Binding-site contacts:
Ligand atom O28 contacts residue GLY38 of chain 2.A at 2.5 Å (h-bond).
Ligand atom O32 contacts residue GLN196 of chain 2.A at 3.6 Å.
Ligand atom N19 contacts residue GLY38 of chain 2.A at 3.8 Å.
Ligand atom C7 contacts residue ASP177 of chain 2.A at 3.6 Å.
Ligand atom O32 contacts residue ASP195 of chain 2.A at 2.5 Å (salt-bridge).
Ligand atom O23 contacts residue ASP40 of chain 2.A at 2.6 Å (salt-bridge).
Ligand atom N16 contacts residue GLN174 of chain 2.A at 2.8 Å (h-bond).
Ligand atom C4 contacts residue GLY193 of chain 2.A at 3.6 Å.
Ligand atom C12 contacts residue ASP177 of chain 2.A at 3.3 Å.
Ligand atom C17 contacts residue GLN196 of chain 2.A at 3.3 Å.
Ligand atom O23 contacts residue ALA39 of chain 2.A at 2.7 Å.
Ligand atom C15 contacts residue GLN196 of chain 2.A at 3.2 Å.
Ligand atom C1 contacts residue ASP195 of chain 2.A at 3.6 Å.
Ligand atom O29 contacts residue GLY49 of chain 2.A at 3.5 Å (h-bond).
Ligand atom C8 contacts residue LEU70 of chain 2.A at 3.8 Å (hydrophobic).
Ligand atom O32 contacts residue GLY193 of chain 2.A at 3.5 Å (h-bond).
Ligand atom O31 contacts residue HIS50 of chain 2.A at 3.6 Å.
Ligand atom C7 contacts residue LEU70 of chain 2.A at 3.2 Å (hydrophobic).
Ligand atom N5 contacts residue GLY38 of chain 2.A at 3.6 Å.
Ligand atom C3 contacts residue ASP195 of chain 2.A at 3.8 Å.
Ligand atom O13 contacts residue ASP177 of chain 2.A at 2.7 Å (salt-bridge).
Ligand atom O18 contacts residue GLN196 of chain 2.A at 3.2 Å (h-bond).
Ligand atom N16 contacts residue ASP80 of chain 2.A at 3.0 Å (salt-bridge).
Ligand atom O64 contacts residue HIS50 of chain 2.A at 3.0 Å (h-bond).
Ligand atom O13 contacts residue TYR36 of chain 2.A at 3.1 Å (h-bond).
Ligand atom C12 contacts residue TYR36 of chain 2.A at 3.8 Å (hydrophobic).
Ligand atom N16 contacts residue GLN196 of chain 2.A at 3.0 Å (h-bond).
Ligand atom N16 contacts residue ASN199 of chain 2.A at 3.7 Å.
Ligand atom O13 contacts residue LEU70 of chain 2.A at 3.5 Å.
Ligand atom C30 contacts residue HIS50 of chain 2.A at 3.4 Å.
Ligand atom N16 contacts residue TYR170 of chain 2.A at 3.1 Å (h-bond).
Ligand atom C11 contacts residue TYR36 of chain 2.A at 3.8 Å (hydrophobic).
Ligand atom C12 contacts residue GLN174 of chain 2.A at 3.7 Å.
Ligand atom C3 contacts residue GLY193 of chain 2.A at 3.5 Å.
Ligand atom O22 contacts residue HIS50 of chain 2.A at 3.5 Å (h-bond).
Ligand atom C10 contacts residue GLN174 of chain 2.A at 2.8 Å.
Ligand atom O18 contacts residue ASP80 of chain 2.A at 3.0 Å (salt-bridge).
Ligand atom C8 contacts residue THR75 of chain 2.A at 3.8 Å.
Ligand atom C17 contacts residue ASP80 of chain 2.A at 3.8 Å.
Ligand atom C11 contacts residue GLN174 of chain 2.A at 3.0 Å.

The small molecule below binds the protein below.
Small molecule (SMILES): N[C@@H](Cc1ccc(O)cc1)C(=O)N[C@H](C(=O)O)[C@H]1[C@H](O)[C@](O)(CO)[C@@H](O)CN1O

Sequence of chain 2.A:
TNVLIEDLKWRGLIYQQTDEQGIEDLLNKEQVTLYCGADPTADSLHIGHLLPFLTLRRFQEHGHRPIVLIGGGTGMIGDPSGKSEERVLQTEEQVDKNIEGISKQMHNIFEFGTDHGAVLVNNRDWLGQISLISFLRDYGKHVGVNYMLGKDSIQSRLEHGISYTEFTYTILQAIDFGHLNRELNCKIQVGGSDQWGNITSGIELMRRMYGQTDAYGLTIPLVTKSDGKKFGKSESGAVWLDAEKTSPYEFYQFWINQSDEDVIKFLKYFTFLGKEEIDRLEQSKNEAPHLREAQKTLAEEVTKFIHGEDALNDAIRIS